Binding-site contacts:
Ligand atom O11 contacts residue HIS244 of chain 2.A at 3.5 Å.
Ligand atom C5 contacts residue PHE288 of chain 2.A at 3.8 Å (hydrophobic).
Ligand atom C10 contacts residue HIS296 of chain 2.A at 3.9 Å.
Ligand atom O12 contacts residue MET300 of chain 2.A at 4.1 Å.
Ligand atom C5 contacts residue VAL144 of chain 2.A at 3.9 Å (hydrophobic).
Ligand atom O12 contacts residue ARG132 of chain 2.A at 2.9 Å (salt-bridge).
Ligand atom O13 contacts residue ARG132 of chain 2.A at 2.8 Å (salt-bridge).
Ligand atom C2 contacts residue TRP104 of chain 2.A at 4.1 Å (hydrophobic).
Ligand atom O12 contacts residue HIS296 of chain 2.A at 3.7 Å.
Ligand atom O13 contacts residue TRP104 of chain 2.A at 2.9 Å (h-bond).
Ligand atom O11 contacts residue PHE241 of chain 2.A at 3.5 Å.
Ligand atom C8 contacts residue HIS296 of chain 2.A at 4.2 Å.
Ligand atom O12 contacts residue ZN1 of chain 2.C at 2.4 Å.
Ligand atom O13 contacts residue VAL137 of chain 2.A at 3.4 Å.
Ligand atom C6 contacts residue SER141 of chain 2.A at 4.2 Å.
Ligand atom C6 contacts residue VAL144 of chain 2.A at 4.0 Å (hydrophobic).
Ligand atom C8 contacts residue TRP104 of chain 2.A at 3.3 Å (hydrophobic).
Ligand atom C1 contacts residue PHE241 of chain 2.A at 3.7 Å (hydrophobic).
Ligand atom C4 contacts residue PHE288 of chain 2.A at 3.9 Å (hydrophobic).
Ligand atom C5 contacts residue VAL329 of chain 2.A at 4.0 Å (hydrophobic).
Ligand atom C10 contacts residue ZN1 of chain 2.C at 3.0 Å.
Ligand atom O12 contacts residue VAL137 of chain 2.A at 4.2 Å.
Ligand atom O11 contacts residue ZN1 of chain 2.C at 2.2 Å.
Ligand atom O13 contacts residue ZN1 of chain 2.C at 4.1 Å.
Ligand atom C6 contacts residue TRP104 of chain 2.A at 4.0 Å (hydrophobic).
Ligand atom O11 contacts residue HIS296 of chain 2.A at 3.4 Å (h-bond).
Ligand atom C7 contacts residue SER141 of chain 2.A at 3.9 Å.
Ligand atom C8 contacts residue ZN1 of chain 2.C at 4.2 Å.
Ligand atom C3 contacts residue PHE241 of chain 2.A at 3.8 Å (hydrophobic).
Ligand atom C7 contacts residue TRP104 of chain 2.A at 3.7 Å (hydrophobic).
Ligand atom C10 contacts residue VAL137 of chain 2.A at 4.0 Å (hydrophobic).
Ligand atom C5 contacts residue PHE149 of chain 2.A at 4.3 Å (hydrophobic).
Ligand atom C9 contacts residue ZN1 of chain 2.C at 2.8 Å.
Ligand atom C4 contacts residue VAL329 of chain 2.A at 3.9 Å (hydrophobic).
Ligand atom C2 contacts residue PHE241 of chain 2.A at 4.3 Å (hydrophobic).
Ligand atom C1 contacts residue TRP104 of chain 2.A at 4.2 Å (hydrophobic).
Ligand atom C9 contacts residue HIS296 of chain 2.A at 3.7 Å.
Ligand atom C9 contacts residue TRP104 of chain 2.A at 4.0 Å (hydrophobic).
Ligand atom C10 contacts residue ARG132 of chain 2.A at 3.6 Å.
Ligand atom C10 contacts residue TRP104 of chain 2.A at 3.9 Å (hydrophobic).

Sequence of chain 2.A:
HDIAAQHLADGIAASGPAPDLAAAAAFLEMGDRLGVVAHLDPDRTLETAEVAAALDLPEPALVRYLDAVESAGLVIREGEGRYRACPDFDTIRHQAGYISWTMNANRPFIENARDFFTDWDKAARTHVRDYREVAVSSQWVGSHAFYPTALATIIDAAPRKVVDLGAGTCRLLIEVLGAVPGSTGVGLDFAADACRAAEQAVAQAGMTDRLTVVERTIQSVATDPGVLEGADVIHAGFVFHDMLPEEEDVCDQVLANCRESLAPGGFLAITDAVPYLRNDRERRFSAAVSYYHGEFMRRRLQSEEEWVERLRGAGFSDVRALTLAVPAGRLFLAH

A small-molecule ligand and the protein it binds are described below.
Small molecule (SMILES): O=C(O)C(=O)CCc1ccccc1